A protein and the small-molecule ligand that binds it are described below.
Small molecule (SMILES): Cc1cc(F)cc(S(N)(=O)=O)c1

Sequence of chain 1.A:
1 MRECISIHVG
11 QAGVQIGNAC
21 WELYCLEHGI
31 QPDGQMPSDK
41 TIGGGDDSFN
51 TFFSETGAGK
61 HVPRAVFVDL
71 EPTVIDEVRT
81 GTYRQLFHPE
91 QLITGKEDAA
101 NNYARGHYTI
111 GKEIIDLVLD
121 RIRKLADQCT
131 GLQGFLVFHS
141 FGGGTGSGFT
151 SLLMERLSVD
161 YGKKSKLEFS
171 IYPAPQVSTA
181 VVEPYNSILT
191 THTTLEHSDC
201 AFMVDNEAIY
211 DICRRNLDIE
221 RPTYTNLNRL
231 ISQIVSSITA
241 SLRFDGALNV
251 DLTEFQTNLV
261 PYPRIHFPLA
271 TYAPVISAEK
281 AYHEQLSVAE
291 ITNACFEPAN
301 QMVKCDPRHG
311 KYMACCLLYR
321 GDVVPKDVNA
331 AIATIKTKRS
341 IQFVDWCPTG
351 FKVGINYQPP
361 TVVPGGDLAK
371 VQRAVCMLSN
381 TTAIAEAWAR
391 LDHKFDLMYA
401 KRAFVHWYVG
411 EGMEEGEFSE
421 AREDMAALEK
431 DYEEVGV

Binding-site contacts:
Ligand atom O contacts residue THR225 of chain 1.A at 4.0 Å.
Ligand atom C5 contacts residue ASN18 of chain 1.A at 4.0 Å.
Ligand atom C5 contacts residue THR225 of chain 1.A at 4.3 Å.
Ligand atom C3 contacts residue ALA19 of chain 1.A at 4.5 Å (hydrophobic).
Ligand atom C1 contacts residue GLU22 of chain 1.A at 3.8 Å.
Ligand atom O contacts residue GLN15 of chain 1.A at 3.4 Å (h-bond).
Ligand atom C3 contacts residue ASN18 of chain 1.A at 3.5 Å.
Ligand atom C6 contacts residue THR225 of chain 1.A at 4.2 Å.
Ligand atom C4 contacts residue ASN18 of chain 1.A at 3.3 Å.
Ligand atom S contacts residue GLN15 of chain 1.A at 4.0 Å.
Ligand atom C6 contacts residue ALA19 of chain 1.A at 3.9 Å (hydrophobic).
Ligand atom N contacts residue GLN15 of chain 1.A at 3.3 Å.
Ligand atom S contacts residue ASN228 of chain 1.A at 3.8 Å.
Ligand atom C contacts residue ARG229 of chain 1.A at 3.0 Å.
Ligand atom C2 contacts residue ASN18 of chain 1.A at 3.7 Å.
Ligand atom O1 contacts residue THR225 of chain 1.A at 2.7 Å (h-bond).
Ligand atom C2 contacts residue GLU22 of chain 1.A at 3.9 Å.
Ligand atom O contacts residue ASN228 of chain 1.A at 2.4 Å (h-bond).
Ligand atom F contacts residue ASN18 of chain 1.A at 2.9 Å.
Ligand atom O contacts residue TYR224 of chain 1.A at 4.0 Å.
Ligand atom C contacts residue ALA19 of chain 1.A at 3.6 Å (hydrophobic).
Ligand atom S contacts residue THR225 of chain 1.A at 3.8 Å.
Ligand atom C contacts residue GLU22 of chain 1.A at 2.8 Å.
Ligand atom C5 contacts residue GLN15 of chain 1.A at 4.2 Å.
Ligand atom N contacts residue ASN18 of chain 1.A at 4.1 Å.
Ligand atom C1 contacts residue ALA19 of chain 1.A at 3.8 Å (hydrophobic).
Ligand atom C2 contacts residue ALA19 of chain 1.A at 4.1 Å (hydrophobic).
Ligand atom C1 contacts residue ASN18 of chain 1.A at 4.2 Å.
Ligand atom C1 contacts residue ARG229 of chain 1.A at 4.3 Å.
Ligand atom N contacts residue ASN228 of chain 1.A at 4.2 Å.